Binding-site contacts:
Ligand atom C8 contacts residue LEU922 of chain 1.C at 3.8 Å (hydrophobic).
Ligand atom O7 contacts residue LEU922 of chain 1.C at 3.6 Å.
Ligand atom O4 contacts residue LEU922 of chain 1.C at 3.8 Å.
Ligand atom C1 contacts residue ASN717 of chain 1.C at 1.4 Å.
Ligand atom C4 contacts residue LEU922 of chain 1.C at 4.4 Å (hydrophobic).
Ligand atom C6 contacts residue GLN926 of chain 1.C at 4.0 Å.
Ligand atom C2 contacts residue ASN717 of chain 1.C at 2.4 Å.
Ligand atom O7 contacts residue ASN925 of chain 1.C at 4.5 Å.
Ligand atom C7 contacts residue LEU922 of chain 1.C at 3.6 Å (hydrophobic).
Ligand atom C1 contacts residue GLN1071 of chain 1.C at 3.8 Å.
Ligand atom N2 contacts residue ASN717 of chain 1.C at 2.9 Å (h-bond).
Ligand atom C2 contacts residue GLN1071 of chain 1.C at 4.1 Å.
Ligand atom C7 contacts residue ASN717 of chain 1.C at 3.8 Å.
Ligand atom C5 contacts residue GLN926 of chain 1.C at 4.2 Å.
Ligand atom O5 contacts residue ASN717 of chain 1.C at 2.3 Å (h-bond).
Ligand atom O5 contacts residue GLN1071 of chain 1.C at 4.0 Å.
Ligand atom C1 contacts residue LEU922 of chain 1.C at 4.5 Å (hydrophobic).
Ligand atom N2 contacts residue LEU922 of chain 1.C at 4.2 Å.
Ligand atom C8 contacts residue GLN926 of chain 1.C at 4.2 Å.
Ligand atom C5 contacts residue ASN717 of chain 1.C at 3.6 Å.
Ligand atom C3 contacts residue LEU922 of chain 1.C at 4.2 Å (hydrophobic).
Ligand atom C4 contacts residue ASN717 of chain 1.C at 4.2 Å.
Ligand atom O7 contacts residue ASN717 of chain 1.C at 4.3 Å.
Ligand atom C5 contacts residue LEU922 of chain 1.C at 4.2 Å (hydrophobic).
Ligand atom C3 contacts residue ASN717 of chain 1.C at 3.8 Å.

This small molecule binds to this protein.
Small molecule (SMILES): CC(=O)N[C@H]1[C@H](O[C@H]2[C@H](O)[C@@H](NC(C)=O)CO[C@@H]2CO)O[C@H](CO)[C@@H](O)[C@@H]1O

Sequence of chain 1.C:
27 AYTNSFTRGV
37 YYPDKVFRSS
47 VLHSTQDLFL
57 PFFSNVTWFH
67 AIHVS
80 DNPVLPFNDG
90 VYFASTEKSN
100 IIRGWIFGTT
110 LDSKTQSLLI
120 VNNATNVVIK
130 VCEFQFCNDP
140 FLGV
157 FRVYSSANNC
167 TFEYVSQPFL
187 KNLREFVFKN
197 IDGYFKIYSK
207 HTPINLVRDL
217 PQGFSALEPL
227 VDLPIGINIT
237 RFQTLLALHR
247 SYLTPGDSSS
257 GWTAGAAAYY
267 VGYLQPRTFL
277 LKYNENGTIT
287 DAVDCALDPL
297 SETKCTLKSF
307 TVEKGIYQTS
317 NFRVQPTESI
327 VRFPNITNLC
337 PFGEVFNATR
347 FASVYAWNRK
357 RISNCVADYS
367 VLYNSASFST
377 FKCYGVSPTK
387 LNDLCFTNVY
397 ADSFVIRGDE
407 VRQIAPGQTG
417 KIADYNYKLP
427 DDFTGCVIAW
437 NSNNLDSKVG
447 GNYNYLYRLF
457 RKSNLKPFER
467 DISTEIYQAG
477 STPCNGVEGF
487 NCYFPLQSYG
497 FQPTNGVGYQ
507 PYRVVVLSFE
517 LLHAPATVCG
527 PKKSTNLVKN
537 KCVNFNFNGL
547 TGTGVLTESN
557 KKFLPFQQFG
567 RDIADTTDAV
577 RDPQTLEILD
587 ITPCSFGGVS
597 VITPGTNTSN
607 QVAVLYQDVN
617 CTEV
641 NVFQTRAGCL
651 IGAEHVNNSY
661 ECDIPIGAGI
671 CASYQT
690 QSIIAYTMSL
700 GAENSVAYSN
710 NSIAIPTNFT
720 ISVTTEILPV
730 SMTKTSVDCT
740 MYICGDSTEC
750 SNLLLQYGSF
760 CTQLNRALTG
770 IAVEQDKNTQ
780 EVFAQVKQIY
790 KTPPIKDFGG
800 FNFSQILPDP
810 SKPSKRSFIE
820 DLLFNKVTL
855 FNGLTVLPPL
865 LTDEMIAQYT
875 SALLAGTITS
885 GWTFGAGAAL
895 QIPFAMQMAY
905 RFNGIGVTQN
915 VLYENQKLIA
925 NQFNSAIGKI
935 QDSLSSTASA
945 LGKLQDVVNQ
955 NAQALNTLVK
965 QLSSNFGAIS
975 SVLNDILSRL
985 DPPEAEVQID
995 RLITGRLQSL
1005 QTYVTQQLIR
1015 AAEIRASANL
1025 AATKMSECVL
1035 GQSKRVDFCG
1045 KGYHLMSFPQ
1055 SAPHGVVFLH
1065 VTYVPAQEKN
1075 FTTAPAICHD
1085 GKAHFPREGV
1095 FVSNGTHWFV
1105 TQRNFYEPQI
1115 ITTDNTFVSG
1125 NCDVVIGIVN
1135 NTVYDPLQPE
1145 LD